Sequence of chain 1.A:
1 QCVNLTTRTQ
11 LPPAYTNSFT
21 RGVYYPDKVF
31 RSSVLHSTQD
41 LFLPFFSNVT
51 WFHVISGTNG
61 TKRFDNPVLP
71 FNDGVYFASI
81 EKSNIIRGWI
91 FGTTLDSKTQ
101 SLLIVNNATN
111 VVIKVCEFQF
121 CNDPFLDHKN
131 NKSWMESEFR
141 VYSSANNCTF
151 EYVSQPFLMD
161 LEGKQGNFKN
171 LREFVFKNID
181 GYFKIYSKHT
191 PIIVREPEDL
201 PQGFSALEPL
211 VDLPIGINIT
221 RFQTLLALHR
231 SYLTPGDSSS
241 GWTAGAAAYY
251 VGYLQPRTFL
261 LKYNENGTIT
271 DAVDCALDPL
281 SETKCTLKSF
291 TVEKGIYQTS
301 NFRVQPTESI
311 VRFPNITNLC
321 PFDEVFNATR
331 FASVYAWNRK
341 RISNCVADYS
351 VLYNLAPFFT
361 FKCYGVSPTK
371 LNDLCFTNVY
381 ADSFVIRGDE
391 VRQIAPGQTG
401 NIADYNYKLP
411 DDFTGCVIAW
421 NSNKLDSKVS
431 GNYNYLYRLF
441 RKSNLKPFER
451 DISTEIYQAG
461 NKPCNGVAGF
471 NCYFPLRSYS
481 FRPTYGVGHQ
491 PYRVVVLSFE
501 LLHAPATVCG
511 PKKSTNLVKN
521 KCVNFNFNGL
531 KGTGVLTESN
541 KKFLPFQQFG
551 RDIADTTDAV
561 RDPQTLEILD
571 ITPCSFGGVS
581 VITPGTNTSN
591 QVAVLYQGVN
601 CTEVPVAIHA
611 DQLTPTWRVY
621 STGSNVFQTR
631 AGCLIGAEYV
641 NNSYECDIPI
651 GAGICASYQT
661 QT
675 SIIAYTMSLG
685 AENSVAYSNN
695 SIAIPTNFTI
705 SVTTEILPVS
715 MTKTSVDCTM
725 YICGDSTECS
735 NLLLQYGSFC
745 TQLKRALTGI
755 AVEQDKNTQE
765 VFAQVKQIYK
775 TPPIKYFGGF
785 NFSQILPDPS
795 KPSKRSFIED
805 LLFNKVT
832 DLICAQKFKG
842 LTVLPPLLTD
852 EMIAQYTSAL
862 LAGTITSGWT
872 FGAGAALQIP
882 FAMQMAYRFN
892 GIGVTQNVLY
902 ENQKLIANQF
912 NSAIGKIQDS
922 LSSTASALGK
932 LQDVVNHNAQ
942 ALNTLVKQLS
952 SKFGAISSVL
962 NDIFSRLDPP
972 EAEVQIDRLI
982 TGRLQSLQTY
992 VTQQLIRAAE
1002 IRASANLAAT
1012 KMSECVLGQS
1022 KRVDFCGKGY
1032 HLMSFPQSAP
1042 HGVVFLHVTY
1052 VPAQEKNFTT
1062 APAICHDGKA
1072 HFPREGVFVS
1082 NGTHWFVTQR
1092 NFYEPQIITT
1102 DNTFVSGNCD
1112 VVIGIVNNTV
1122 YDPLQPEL

Binding-site contacts:
Ligand atom O7 contacts residue ASN147 of chain 1.A at 4.3 Å.
Ligand atom C1 contacts residue GLU117 of chain 1.A at 3.9 Å.
Ligand atom C6 contacts residue ASN146 of chain 1.A at 3.4 Å.
Ligand atom C1 contacts residue ASN147 of chain 1.A at 1.4 Å.
Ligand atom O6 contacts residue ASN146 of chain 1.A at 3.0 Å (h-bond).
Ligand atom C7 contacts residue ASN147 of chain 1.A at 3.8 Å.
Ligand atom C5 contacts residue ASN146 of chain 1.A at 4.4 Å.
Ligand atom C2 contacts residue ASN147 of chain 1.A at 2.5 Å.
Ligand atom C4 contacts residue ASN147 of chain 1.A at 4.2 Å.
Ligand atom O5 contacts residue GLU117 of chain 1.A at 4.2 Å.
Ligand atom C3 contacts residue ASN147 of chain 1.A at 3.8 Å.
Ligand atom O5 contacts residue ASN146 of chain 1.A at 4.0 Å.
Ligand atom O5 contacts residue ASN147 of chain 1.A at 2.4 Å (h-bond).
Ligand atom N2 contacts residue ASN147 of chain 1.A at 2.9 Å (h-bond).
Ligand atom C5 contacts residue ASN147 of chain 1.A at 3.7 Å.

This protein binds this small molecule.
Small molecule (SMILES): CC(=O)N[C@@H]1[C@@H](O)[C@H](O)[C@@H](CO)O[C@H]1O